Binding-site contacts:
Ligand atom O3P contacts residue ARG255 of chain 1.D at 2.7 Å (salt-bridge).
Ligand atom CA contacts residue LEU350 of chain 1.D at 3.4 Å (hydrophobic).
Ligand atom OH contacts residue THR114 of chain 1.D at 2.7 Å (h-bond).
Ligand atom CG2 contacts residue ALA88 of chain 1.D at 3.6 Å (hydrophobic).
Ligand atom CB contacts residue MET349 of chain 1.D at 3.6 Å (hydrophobic).
Ligand atom O2P contacts residue ARG255 of chain 1.D at 3.4 Å (salt-bridge).
Ligand atom O contacts residue LYS90 of chain 1.D at 3.5 Å.
Ligand atom OG contacts residue VAL355 of chain 1.D at 3.7 Å.
Ligand atom CZ contacts residue LEU91 of chain 1.D at 3.8 Å (hydrophobic).
Ligand atom OG contacts residue ARG352 of chain 1.D at 3.0 Å (salt-bridge).
Ligand atom O3P contacts residue LYS90 of chain 1.D at 3.3 Å (salt-bridge).
Ligand atom O contacts residue ALA88 of chain 1.D at 3.8 Å.
Ligand atom CG contacts residue MET349 of chain 1.D at 3.5 Å (hydrophobic).
Ligand atom CB contacts residue LEU351 of chain 1.D at 3.7 Å (hydrophobic).
Ligand atom CZ contacts residue ARG360 of chain 1.D at 3.6 Å.
Ligand atom CA contacts residue ALA88 of chain 1.D at 3.7 Å (hydrophobic).
Ligand atom O contacts residue ARG352 of chain 1.D at 3.1 Å (salt-bridge).
Ligand atom O contacts residue LEU89 of chain 1.D at 3.6 Å.
Ligand atom CB contacts residue ARG255 of chain 1.D at 3.8 Å.
Ligand atom CZ contacts residue LEU351 of chain 1.D at 3.6 Å (hydrophobic).
Ligand atom O contacts residue ALA354 of chain 1.D at 3.4 Å (h-bond).
Ligand atom OH contacts residue LEU91 of chain 1.D at 3.4 Å.
Ligand atom OH contacts residue ARG360 of chain 1.D at 2.8 Å (salt-bridge).
Ligand atom OG contacts residue ALA354 of chain 1.D at 3.5 Å.
Ligand atom OH contacts residue SER92 of chain 1.D at 3.1 Å (h-bond).
Ligand atom CE2 contacts residue LEU351 of chain 1.D at 3.5 Å (hydrophobic).
Ligand atom CD1 contacts residue THR353 of chain 1.D at 3.4 Å.
Ligand atom O contacts residue THR353 of chain 1.D at 3.4 Å.
Ligand atom CG2 contacts residue ARG255 of chain 1.D at 3.5 Å.
Ligand atom OG contacts residue LYS90 of chain 1.D at 3.4 Å (salt-bridge).
Ligand atom CG contacts residue LEU89 of chain 1.D at 3.6 Å (hydrophobic).
Ligand atom CD contacts residue LEU89 of chain 1.D at 3.6 Å (hydrophobic).
Ligand atom CZ contacts residue THR114 of chain 1.D at 3.6 Å.
Ligand atom P contacts residue ARG255 of chain 1.D at 3.5 Å.
Ligand atom O contacts residue LEU328 of chain 1.D at 3.6 Å.
Ligand atom CE2 contacts residue ARG360 of chain 1.D at 3.6 Å.
Ligand atom C contacts residue ARG352 of chain 1.D at 3.2 Å.
Ligand atom OG1 contacts residue ARG255 of chain 1.D at 3.8 Å.
Ligand atom CE2 contacts residue THR114 of chain 1.D at 3.5 Å.
Ligand atom CD2 contacts residue LEU351 of chain 1.D at 3.7 Å (hydrophobic).

Sequence of chain 1.D:
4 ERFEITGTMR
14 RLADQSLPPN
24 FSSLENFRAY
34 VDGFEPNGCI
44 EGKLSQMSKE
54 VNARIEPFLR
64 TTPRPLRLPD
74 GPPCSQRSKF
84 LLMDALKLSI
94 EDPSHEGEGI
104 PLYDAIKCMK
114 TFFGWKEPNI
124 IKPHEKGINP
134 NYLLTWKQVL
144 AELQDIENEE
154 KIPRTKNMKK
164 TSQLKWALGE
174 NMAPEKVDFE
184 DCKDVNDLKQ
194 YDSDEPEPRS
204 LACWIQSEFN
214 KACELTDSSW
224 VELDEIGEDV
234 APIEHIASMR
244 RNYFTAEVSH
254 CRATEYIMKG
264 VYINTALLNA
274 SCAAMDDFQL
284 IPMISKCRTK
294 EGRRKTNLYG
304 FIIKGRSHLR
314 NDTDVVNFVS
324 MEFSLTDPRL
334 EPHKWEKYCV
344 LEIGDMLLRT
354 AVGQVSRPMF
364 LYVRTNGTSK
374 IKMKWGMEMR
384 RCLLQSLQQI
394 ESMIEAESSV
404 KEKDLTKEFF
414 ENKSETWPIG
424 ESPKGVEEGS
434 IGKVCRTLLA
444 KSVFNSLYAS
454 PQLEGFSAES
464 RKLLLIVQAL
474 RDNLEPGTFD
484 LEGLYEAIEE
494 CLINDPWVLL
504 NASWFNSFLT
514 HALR

This protein binds this small molecule.
Small molecule (SMILES): C[C@@H](O)[C@H](NC(=O)[C@@H]1CCCN1C(=O)[C@H](CO)NC(=O)[C@H](Cc1ccc(O)cc1)NC(=O)[C@@H](N)CO)C(=O)N[C@@H](COP(=O)(O)O)C(=O)N1CCC[C@H]1C(=O)N[C@@H](CO)C(=O)N[C@@H](Cc1ccc(O)cc1)C(=O)N[C@H](C=O)CO